Sequence of chain 1.F:
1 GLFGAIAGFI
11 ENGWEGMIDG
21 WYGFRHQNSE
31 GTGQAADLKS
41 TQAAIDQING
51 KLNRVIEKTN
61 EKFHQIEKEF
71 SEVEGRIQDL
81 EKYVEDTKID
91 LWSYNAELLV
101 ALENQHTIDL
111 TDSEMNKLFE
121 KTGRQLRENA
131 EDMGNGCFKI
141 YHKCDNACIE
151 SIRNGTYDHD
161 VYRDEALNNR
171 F

The protein below binds the small molecule below.
Small molecule (SMILES): CC(=O)N[C@@H]1[C@@H](O)[C@H](O)[C@@H](CO)O[C@H]1O

Sequence of chain 1.E:
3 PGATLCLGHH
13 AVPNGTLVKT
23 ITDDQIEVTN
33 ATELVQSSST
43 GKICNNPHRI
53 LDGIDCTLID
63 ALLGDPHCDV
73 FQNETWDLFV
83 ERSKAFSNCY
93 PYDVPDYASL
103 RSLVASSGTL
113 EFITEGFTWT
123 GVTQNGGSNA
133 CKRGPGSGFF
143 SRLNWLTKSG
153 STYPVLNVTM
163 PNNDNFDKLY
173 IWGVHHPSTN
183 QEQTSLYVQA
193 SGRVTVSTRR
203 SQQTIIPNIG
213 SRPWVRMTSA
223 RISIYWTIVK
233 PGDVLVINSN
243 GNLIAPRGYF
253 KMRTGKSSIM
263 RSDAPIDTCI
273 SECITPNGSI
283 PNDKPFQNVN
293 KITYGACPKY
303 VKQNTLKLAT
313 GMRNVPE

Binding-site contacts:
Ligand atom C5 contacts residue VAL291 of chain 1.E at 4.5 Å (hydrophobic).
Ligand atom C1 contacts residue ASN292 of chain 1.E at 4.2 Å.
Ligand atom C8 contacts residue SER39 of chain 1.E at 3.3 Å.
Ligand atom C3 contacts residue ASN279 of chain 1.E at 3.9 Å.
Ligand atom C4 contacts residue ASN279 of chain 1.E at 4.2 Å.
Ligand atom O5 contacts residue VAL291 of chain 1.E at 4.5 Å.
Ligand atom N2 contacts residue ASN279 of chain 1.E at 3.1 Å (h-bond).
Ligand atom C6 contacts residue GLU69 of chain 1.F at 4.3 Å.
Ligand atom C7 contacts residue VAL291 of chain 1.E at 4.3 Å (hydrophobic).
Ligand atom O5 contacts residue ASN292 of chain 1.E at 3.8 Å.
Ligand atom O5 contacts residue ASN279 of chain 1.E at 2.4 Å (h-bond).
Ligand atom C1 contacts residue VAL291 of chain 1.E at 3.6 Å (hydrophobic).
Ligand atom N2 contacts residue VAL291 of chain 1.E at 3.6 Å (h-bond).
Ligand atom C3 contacts residue VAL291 of chain 1.E at 4.0 Å (hydrophobic).
Ligand atom C2 contacts residue VAL291 of chain 1.E at 3.9 Å (hydrophobic).
Ligand atom C5 contacts residue ASN292 of chain 1.E at 3.8 Å.
Ligand atom C1 contacts residue ASN279 of chain 1.E at 1.4 Å.
Ligand atom C2 contacts residue ASN279 of chain 1.E at 2.6 Å.
Ligand atom C8 contacts residue VAL291 of chain 1.E at 4.2 Å (hydrophobic).
Ligand atom C5 contacts residue ASN279 of chain 1.E at 3.6 Å.
Ligand atom O7 contacts residue ASN279 of chain 1.E at 3.0 Å (h-bond).
Ligand atom C6 contacts residue ASN292 of chain 1.E at 3.9 Å.
Ligand atom C7 contacts residue ASN279 of chain 1.E at 3.3 Å.